Sequence of chain 1.C:
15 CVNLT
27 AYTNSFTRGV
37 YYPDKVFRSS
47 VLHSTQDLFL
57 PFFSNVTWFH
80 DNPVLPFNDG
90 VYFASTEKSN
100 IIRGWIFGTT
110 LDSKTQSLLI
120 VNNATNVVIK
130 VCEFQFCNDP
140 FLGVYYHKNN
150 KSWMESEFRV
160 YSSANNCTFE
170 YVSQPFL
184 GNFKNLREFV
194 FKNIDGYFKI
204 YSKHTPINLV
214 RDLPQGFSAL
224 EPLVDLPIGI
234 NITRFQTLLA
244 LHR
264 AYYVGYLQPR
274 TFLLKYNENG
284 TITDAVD

Binding-site contacts:
Ligand atom C7 contacts residue ASN282 of chain 1.C at 3.2 Å.
Ligand atom C8 contacts residue GLU281 of chain 1.C at 3.6 Å.
Ligand atom C2 contacts residue ASN282 of chain 1.C at 2.4 Å.
Ligand atom C3 contacts residue ASN282 of chain 1.C at 3.8 Å.
Ligand atom O5 contacts residue ASN282 of chain 1.C at 2.4 Å (h-bond).
Ligand atom N2 contacts residue ASN282 of chain 1.C at 2.9 Å (h-bond).
Ligand atom C4 contacts residue ASN282 of chain 1.C at 4.2 Å.
Ligand atom C1 contacts residue ASN282 of chain 1.C at 1.4 Å.
Ligand atom O7 contacts residue ASN282 of chain 1.C at 2.9 Å (h-bond).
Ligand atom O7 contacts residue GLU281 of chain 1.C at 3.3 Å (salt-bridge).
Ligand atom C7 contacts residue GLU281 of chain 1.C at 3.6 Å.
Ligand atom C5 contacts residue ASN282 of chain 1.C at 3.7 Å.

This protein binds this small molecule.
Small molecule (SMILES): CC(=O)N[C@H]1[C@H](O[C@H]2[C@H](O)[C@@H](NC(C)=O)CO[C@@H]2CO)O[C@H](CO)[C@@H](O[C@@H]2O[C@H](CO)[C@@H](O)[C@H](O)[C@@H]2O)[C@@H]1O